Binding-site contacts:
Ligand atom C2 contacts residue LYS257 of chain 1.D at 3.5 Å.
Ligand atom O3 contacts residue ASP283 of chain 1.D at 4.0 Å.
Ligand atom O4 contacts residue GLU259 of chain 1.D at 3.3 Å (salt-bridge).
Ligand atom O1 contacts residue K1 of chain 1.S at 4.3 Å.
Ligand atom O1 contacts residue ASP283 of chain 1.D at 3.0 Å (salt-bridge).
Ligand atom O2 contacts residue ARG60 of chain 1.D at 4.2 Å.
Ligand atom O4 contacts residue ALA280 of chain 1.D at 4.2 Å.
Ligand atom O4 contacts residue LYS257 of chain 1.D at 2.7 Å (salt-bridge).
Ligand atom O1 contacts residue ALA280 of chain 1.D at 3.9 Å.
Ligand atom O3 contacts residue GLY282 of chain 1.D at 2.8 Å (h-bond).
Ligand atom C2 contacts residue THR315 of chain 1.D at 3.9 Å.
Ligand atom C2 contacts residue K1 of chain 1.S at 4.3 Å.
Ligand atom O3 contacts residue THR315 of chain 1.D at 2.4 Å (h-bond).
Ligand atom O3 contacts residue ARG281 of chain 1.D at 3.5 Å (salt-bridge).
Ligand atom C2 contacts residue GLU259 of chain 1.D at 3.8 Å.
Ligand atom O4 contacts residue ASP283 of chain 1.D at 4.2 Å.
Ligand atom O1 contacts residue GLU259 of chain 1.D at 3.0 Å (salt-bridge).
Ligand atom O3 contacts residue ALA280 of chain 1.D at 3.3 Å.
Ligand atom O1 contacts residue GLY282 of chain 1.D at 3.7 Å.
Ligand atom C1 contacts residue THR315 of chain 1.D at 3.5 Å.
Ligand atom C2 contacts residue ALA280 of chain 1.D at 3.7 Å (hydrophobic).
Ligand atom C1 contacts residue GLY282 of chain 1.D at 3.6 Å.
Ligand atom C1 contacts residue GLU259 of chain 1.D at 3.6 Å.
Ligand atom O4 contacts residue K1 of chain 1.S at 3.1 Å.
Ligand atom O2 contacts residue THR315 of chain 1.D at 3.4 Å (h-bond).
Ligand atom O2 contacts residue MET347 of chain 1.D at 4.0 Å.
Ligand atom C1 contacts residue ASP283 of chain 1.D at 3.9 Å.
Ligand atom O2 contacts residue MET278 of chain 1.D at 4.0 Å.
Ligand atom C1 contacts residue ALA280 of chain 1.D at 3.6 Å (hydrophobic).
Ligand atom O2 contacts residue LYS257 of chain 1.D at 3.7 Å.
Ligand atom C1 contacts residue ARG281 of chain 1.D at 4.4 Å.
Ligand atom O2 contacts residue ALA280 of chain 1.D at 4.0 Å.

The protein below binds the small molecule below.
Small molecule (SMILES): O=C([O-])C(=O)[O-]

Sequence of chain 1.D:
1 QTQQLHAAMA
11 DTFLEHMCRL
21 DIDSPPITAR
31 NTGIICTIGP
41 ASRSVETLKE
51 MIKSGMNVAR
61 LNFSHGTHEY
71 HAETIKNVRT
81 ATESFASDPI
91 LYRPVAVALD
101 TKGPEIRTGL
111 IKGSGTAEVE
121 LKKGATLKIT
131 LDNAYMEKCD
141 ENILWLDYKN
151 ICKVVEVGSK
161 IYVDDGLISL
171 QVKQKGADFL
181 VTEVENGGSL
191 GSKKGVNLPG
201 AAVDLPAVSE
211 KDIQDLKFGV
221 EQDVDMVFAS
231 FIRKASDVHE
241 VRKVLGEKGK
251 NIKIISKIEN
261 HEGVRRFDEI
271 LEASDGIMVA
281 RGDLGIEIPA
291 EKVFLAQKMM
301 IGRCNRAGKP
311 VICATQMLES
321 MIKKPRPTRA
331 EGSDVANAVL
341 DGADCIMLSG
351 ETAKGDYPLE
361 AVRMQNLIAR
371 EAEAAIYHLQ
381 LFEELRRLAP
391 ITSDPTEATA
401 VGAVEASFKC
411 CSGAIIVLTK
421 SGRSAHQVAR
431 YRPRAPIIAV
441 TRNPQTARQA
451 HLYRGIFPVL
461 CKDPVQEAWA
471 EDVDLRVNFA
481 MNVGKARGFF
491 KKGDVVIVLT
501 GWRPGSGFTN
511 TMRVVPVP